Sequence of chain 1.A:
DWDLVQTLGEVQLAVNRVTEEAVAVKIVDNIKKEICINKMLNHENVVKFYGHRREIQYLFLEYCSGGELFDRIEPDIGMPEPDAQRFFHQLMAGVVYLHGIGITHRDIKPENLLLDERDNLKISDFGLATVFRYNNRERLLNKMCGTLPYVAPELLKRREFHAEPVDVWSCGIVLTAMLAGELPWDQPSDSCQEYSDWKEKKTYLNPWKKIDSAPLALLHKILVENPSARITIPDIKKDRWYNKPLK

Binding-site contacts:
Ligand atom CAU contacts residue GLU85 of chain 1.A at 3.7 Å.
Ligand atom NAO contacts residue LEU137 of chain 1.A at 3.8 Å.
Ligand atom NAO contacts residue ALA36 of chain 1.A at 3.4 Å.
Ligand atom OAP contacts residue GLY16 of chain 1.A at 4.0 Å.
Ligand atom CAC contacts residue SER88 of chain 1.A at 3.5 Å.
Ligand atom NAN contacts residue CYS87 of chain 1.A at 3.0 Å (h-bond).
Ligand atom CAL contacts residue GLU91 of chain 1.A at 3.9 Å.
Ligand atom CAS contacts residue LEU15 of chain 1.A at 4.0 Å (hydrophobic).
Ligand atom CAW contacts residue GLU91 of chain 1.A at 3.2 Å.
Ligand atom CAT contacts residue LEU137 of chain 1.A at 3.5 Å (hydrophobic).
Ligand atom NAO contacts residue GLU85 of chain 1.A at 2.9 Å (salt-bridge).
Ligand atom O03 contacts residue GLY90 of chain 1.A at 3.6 Å.
Ligand atom O03 contacts residue CYS87 of chain 1.A at 3.5 Å (h-bond).
Ligand atom CAC contacts residue GLY90 of chain 1.A at 3.9 Å.
Ligand atom NAA contacts residue LEU15 of chain 1.A at 3.1 Å (h-bond).
Ligand atom CAJ contacts residue LEU15 of chain 1.A at 3.6 Å (hydrophobic).
Ligand atom CAG contacts residue TYR86 of chain 1.A at 3.5 Å (hydrophobic).
Ligand atom NAM contacts residue ALA36 of chain 1.A at 3.9 Å.
Ligand atom O05 contacts residue LEU15 of chain 1.A at 3.3 Å.
Ligand atom CAJ contacts residue VAL23 of chain 1.A at 3.9 Å (hydrophobic).
Ligand atom CAG contacts residue CYS87 of chain 1.A at 3.4 Å (hydrophobic).
Ligand atom CAU contacts residue ALA36 of chain 1.A at 3.7 Å (hydrophobic).
Ligand atom CAR contacts residue LEU15 of chain 1.A at 3.8 Å (hydrophobic).
Ligand atom NAN contacts residue GLU85 of chain 1.A at 3.8 Å.
Ligand atom CAU contacts residue LEU137 of chain 1.A at 3.5 Å (hydrophobic).
Ligand atom CAB contacts residue GLY90 of chain 1.A at 3.8 Å.
Ligand atom CAC contacts residue CYS87 of chain 1.A at 4.0 Å (hydrophobic).
Ligand atom NAA contacts residue GLU91 of chain 1.A at 3.7 Å.
Ligand atom CAG contacts residue LEU15 of chain 1.A at 4.0 Å (hydrophobic).
Ligand atom CAI contacts residue GLU91 of chain 1.A at 3.6 Å.
Ligand atom CAK contacts residue LEU15 of chain 1.A at 3.9 Å (hydrophobic).
Ligand atom NAN contacts residue LEU137 of chain 1.A at 4.1 Å.
Ligand atom CAH contacts residue LEU137 of chain 1.A at 3.7 Å (hydrophobic).
Ligand atom NAM contacts residue LEU137 of chain 1.A at 3.8 Å.
Ligand atom NAN contacts residue TYR86 of chain 1.A at 3.7 Å.
Ligand atom CAS contacts residue LEU137 of chain 1.A at 4.0 Å (hydrophobic).
Ligand atom CAC contacts residue TYR86 of chain 1.A at 3.9 Å (hydrophobic).
Ligand atom CAK contacts residue VAL23 of chain 1.A at 3.7 Å (hydrophobic).
Ligand atom CAJ contacts residue GLY16 of chain 1.A at 3.5 Å.
Ligand atom CAI contacts residue LEU15 of chain 1.A at 3.2 Å (hydrophobic).

The protein below binds the small molecule below.
Small molecule (SMILES): CCOC(=O)c1cnc2[nH]ncc2c1N1CCO[C@@H](CN)C1